Binding-site contacts:
Ligand atom C7 contacts residue LEU158 of chain 1.P at 4.4 Å (hydrophobic).
Ligand atom C1 contacts residue PHE162 of chain 1.P at 4.2 Å (hydrophobic).
Ligand atom C6 contacts residue PHE162 of chain 1.P at 3.7 Å (hydrophobic).
Ligand atom C15 contacts residue LYS155 of chain 1.P at 4.3 Å.
Ligand atom C24 contacts residue EDO1 of chain 1.SJ at 4.4 Å.
Ligand atom C15 contacts residue LEU158 of chain 1.P at 3.9 Å (hydrophobic).
Ligand atom C23 contacts residue ARG154 of chain 1.P at 3.6 Å.
Ligand atom C24 contacts residue PHE1 of chain 1.W at 4.1 Å (hydrophobic).
Ligand atom O7 contacts residue GLN159 of chain 1.P at 4.5 Å.
Ligand atom C24 contacts residue ARG154 of chain 1.P at 3.0 Å.
Ligand atom O26 contacts residue PHE1 of chain 1.W at 4.2 Å.
Ligand atom C16 contacts residue LEU158 of chain 1.P at 4.1 Å (hydrophobic).
Ligand atom O25 contacts residue PHE1 of chain 1.W at 3.0 Å (h-bond).
Ligand atom C21 contacts residue PHE1 of chain 1.W at 4.1 Å (hydrophobic).
Ligand atom C6 contacts residue GLN159 of chain 1.P at 4.0 Å.
Ligand atom O25 contacts residue ARG154 of chain 1.P at 3.1 Å (salt-bridge).
Ligand atom C7 contacts residue GLN159 of chain 1.P at 4.1 Å.
Ligand atom C6 contacts residue LEU158 of chain 1.P at 4.3 Å (hydrophobic).
Ligand atom C5 contacts residue PHE162 of chain 1.P at 3.7 Å (hydrophobic).
Ligand atom C18 contacts residue LEU221 of chain 1.P at 3.5 Å (hydrophobic).
Ligand atom C19 contacts residue PHE162 of chain 1.P at 3.4 Å (hydrophobic).
Ligand atom O26 contacts residue EDO1 of chain 1.SJ at 3.2 Å.
Ligand atom C19 contacts residue PHE217 of chain 1.P at 3.4 Å (hydrophobic).
Ligand atom C10 contacts residue PHE162 of chain 1.P at 4.2 Å (hydrophobic).
Ligand atom C3 contacts residue PHE162 of chain 1.P at 4.4 Å (hydrophobic).
Ligand atom C18 contacts residue LEU158 of chain 1.P at 4.3 Å (hydrophobic).
Ligand atom O26 contacts residue ARG154 of chain 1.P at 2.9 Å (salt-bridge).
Ligand atom C23 contacts residue LEU158 of chain 1.P at 4.3 Å (hydrophobic).

A protein and the small-molecule ligand that binds it are described below.
Small molecule (SMILES): C[C@H](CCC(=O)O)[C@H]1CC[C@H]2[C@@H]3[C@H](O)C[C@@H]4C[C@H](O)CC[C@]4(C)[C@H]3C[C@H](O)[C@]12C

Sequence of chain 1.W:
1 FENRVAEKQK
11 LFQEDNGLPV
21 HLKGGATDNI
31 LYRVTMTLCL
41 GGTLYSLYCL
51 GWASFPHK

Sequence of chain 1.P:
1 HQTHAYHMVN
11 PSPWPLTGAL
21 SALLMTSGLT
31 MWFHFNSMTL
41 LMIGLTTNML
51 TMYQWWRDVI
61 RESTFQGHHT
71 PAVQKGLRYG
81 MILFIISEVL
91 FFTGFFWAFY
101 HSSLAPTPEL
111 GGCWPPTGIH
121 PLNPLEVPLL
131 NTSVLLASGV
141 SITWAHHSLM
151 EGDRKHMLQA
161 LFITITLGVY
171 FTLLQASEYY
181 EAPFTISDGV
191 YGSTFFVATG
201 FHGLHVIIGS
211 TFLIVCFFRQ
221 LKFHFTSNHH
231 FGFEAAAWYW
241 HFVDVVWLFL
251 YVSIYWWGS